This protein binds this small molecule.
Small molecule (SMILES): CC(=O)N[C@H]1[C@H](O[C@H]2[C@H](O)[C@@H](NC(C)=O)CO[C@@H]2CO)O[C@H](CO)[C@@H](O[C@@H]2O[C@H](CO)[C@@H](O)[C@H](O)[C@@H]2O)[C@@H]1O

Sequence of chain 35.E:
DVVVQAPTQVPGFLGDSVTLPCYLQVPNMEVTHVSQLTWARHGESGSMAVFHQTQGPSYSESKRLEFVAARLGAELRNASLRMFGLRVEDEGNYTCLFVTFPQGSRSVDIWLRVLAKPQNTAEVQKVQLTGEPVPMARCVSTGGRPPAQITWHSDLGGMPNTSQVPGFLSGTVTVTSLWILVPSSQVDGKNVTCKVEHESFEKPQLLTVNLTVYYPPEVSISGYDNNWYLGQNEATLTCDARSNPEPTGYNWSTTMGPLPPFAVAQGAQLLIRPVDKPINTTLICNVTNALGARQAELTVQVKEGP

Binding-site contacts:
Ligand atom O7 contacts residue GLY216 of chain 35.E at 3.9 Å.
Ligand atom C8 contacts residue GLY216 of chain 35.E at 2.1 Å.
Ligand atom O5 contacts residue ASN237 of chain 35.E at 2.3 Å (h-bond).
Ligand atom O7 contacts residue NAG1 of chain 35.I at 3.7 Å.
Ligand atom C7 contacts residue NAG1 of chain 35.I at 4.4 Å.
Ligand atom C2 contacts residue ASN237 of chain 35.E at 2.6 Å.
Ligand atom O6 contacts residue ASN237 of chain 35.E at 4.4 Å.
Ligand atom C7 contacts residue GLY216 of chain 35.E at 2.7 Å.
Ligand atom C2 contacts residue GLY216 of chain 35.E at 3.9 Å.
Ligand atom C4 contacts residue ASN237 of chain 35.E at 4.3 Å.
Ligand atom O7 contacts residue ASN237 of chain 35.E at 3.8 Å.
Ligand atom C1 contacts residue GLY216 of chain 35.E at 4.3 Å.
Ligand atom O7 contacts residue ASN218 of chain 35.E at 3.5 Å (h-bond).
Ligand atom C1 contacts residue ASN237 of chain 35.E at 1.4 Å.
Ligand atom C3 contacts residue ASN237 of chain 35.E at 3.9 Å.
Ligand atom C8 contacts residue ASN218 of chain 35.E at 2.8 Å.
Ligand atom C7 contacts residue ASN237 of chain 35.E at 3.7 Å.
Ligand atom C8 contacts residue NAG1 of chain 35.I at 4.3 Å.
Ligand atom N2 contacts residue GLY216 of chain 35.E at 2.6 Å (h-bond).
Ligand atom N2 contacts residue ASN237 of chain 35.E at 3.1 Å (h-bond).
Ligand atom C5 contacts residue ASN237 of chain 35.E at 3.6 Å.
Ligand atom C7 contacts residue ASN218 of chain 35.E at 3.4 Å.
Ligand atom C8 contacts residue LYS217 of chain 35.E at 3.9 Å.
Ligand atom N2 contacts residue ASN218 of chain 35.E at 4.4 Å.